A small-molecule ligand and the protein it binds are described below.
Small molecule (SMILES): CC(=O)N[C@@H]1[C@@H](O)[C@H](O)[C@@H](CO)O[C@H]1O

Binding-site contacts:
Ligand atom O7 contacts residue PRO722 of chain 1.B at 4.2 Å.
Ligand atom C8 contacts residue LYS520 of chain 1.B at 4.3 Å.
Ligand atom C8 contacts residue ASN723 of chain 1.B at 3.3 Å.
Ligand atom N2 contacts residue PRO722 of chain 1.B at 4.5 Å.
Ligand atom O5 contacts residue ASN723 of chain 1.B at 2.4 Å (h-bond).
Ligand atom C4 contacts residue ASN723 of chain 1.B at 4.2 Å.
Ligand atom C2 contacts residue ASN723 of chain 1.B at 2.4 Å.
Ligand atom C1 contacts residue PRO722 of chain 1.B at 4.2 Å (hydrophobic).
Ligand atom O7 contacts residue PRO747 of chain 1.B at 4.3 Å.
Ligand atom N2 contacts residue ASN723 of chain 1.B at 2.9 Å (h-bond).
Ligand atom C5 contacts residue ASN723 of chain 1.B at 3.7 Å.
Ligand atom C3 contacts residue ASN723 of chain 1.B at 3.8 Å.
Ligand atom C7 contacts residue ASN723 of chain 1.B at 3.3 Å.
Ligand atom C1 contacts residue ASN723 of chain 1.B at 1.4 Å.
Ligand atom O7 contacts residue ASN723 of chain 1.B at 4.3 Å.

Sequence of chain 1.B:
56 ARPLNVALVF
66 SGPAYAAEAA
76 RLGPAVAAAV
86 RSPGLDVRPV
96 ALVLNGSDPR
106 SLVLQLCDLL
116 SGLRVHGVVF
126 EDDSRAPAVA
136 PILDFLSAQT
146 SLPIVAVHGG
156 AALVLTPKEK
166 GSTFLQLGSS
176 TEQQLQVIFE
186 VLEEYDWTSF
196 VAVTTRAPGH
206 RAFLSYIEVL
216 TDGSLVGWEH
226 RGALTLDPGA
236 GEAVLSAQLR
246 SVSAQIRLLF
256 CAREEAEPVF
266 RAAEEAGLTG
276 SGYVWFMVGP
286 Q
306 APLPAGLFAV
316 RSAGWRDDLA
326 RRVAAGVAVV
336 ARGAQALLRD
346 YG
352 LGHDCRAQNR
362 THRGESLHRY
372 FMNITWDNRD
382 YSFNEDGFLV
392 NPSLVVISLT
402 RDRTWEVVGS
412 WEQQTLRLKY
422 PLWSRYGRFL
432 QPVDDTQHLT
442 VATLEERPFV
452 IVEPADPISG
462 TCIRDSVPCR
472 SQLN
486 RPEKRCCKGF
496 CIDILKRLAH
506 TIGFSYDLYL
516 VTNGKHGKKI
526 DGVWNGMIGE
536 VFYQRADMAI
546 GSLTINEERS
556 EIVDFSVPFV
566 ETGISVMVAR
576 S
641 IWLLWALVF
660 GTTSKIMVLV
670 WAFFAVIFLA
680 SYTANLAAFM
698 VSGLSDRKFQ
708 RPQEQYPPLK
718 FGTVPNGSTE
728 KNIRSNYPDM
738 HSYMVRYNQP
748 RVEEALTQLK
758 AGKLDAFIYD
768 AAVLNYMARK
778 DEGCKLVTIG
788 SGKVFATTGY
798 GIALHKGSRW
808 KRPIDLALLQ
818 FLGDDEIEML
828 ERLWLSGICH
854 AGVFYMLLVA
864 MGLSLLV